Sequence of chain 1.A:
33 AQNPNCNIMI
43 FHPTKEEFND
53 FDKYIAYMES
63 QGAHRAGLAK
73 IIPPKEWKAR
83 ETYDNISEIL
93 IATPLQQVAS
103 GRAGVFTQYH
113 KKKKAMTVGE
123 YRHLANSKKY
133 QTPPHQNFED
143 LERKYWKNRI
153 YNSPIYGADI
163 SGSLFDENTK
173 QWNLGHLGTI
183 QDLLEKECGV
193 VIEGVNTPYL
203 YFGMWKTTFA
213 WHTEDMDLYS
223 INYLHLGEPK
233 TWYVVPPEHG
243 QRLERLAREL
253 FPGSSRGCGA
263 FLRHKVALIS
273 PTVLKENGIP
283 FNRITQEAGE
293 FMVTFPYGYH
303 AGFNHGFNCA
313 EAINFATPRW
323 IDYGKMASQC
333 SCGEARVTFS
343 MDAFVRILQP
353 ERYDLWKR

A protein and the small-molecule ligand that binds it are described below.
Small molecule (SMILES): O=[N+]([O-])c1ccc(O)c(O)c1

Binding-site contacts:
Ligand atom O10 contacts residue ARG354 of chain 1.A at 3.4 Å (salt-bridge).
Ligand atom O8 contacts residue LYS327 of chain 1.A at 3.6 Å.
Ligand atom O8 contacts residue ARG354 of chain 1.A at 4.0 Å.
Ligand atom C6 contacts residue GLU353 of chain 1.A at 3.6 Å.
Ligand atom O7 contacts residue GLU353 of chain 1.A at 2.5 Å (salt-bridge).
Ligand atom O11 contacts residue MET328 of chain 1.A at 3.1 Å (h-bond).
Ligand atom N9 contacts residue MET328 of chain 1.A at 4.2 Å.
Ligand atom C1 contacts residue ARG354 of chain 1.A at 3.8 Å.
Ligand atom C2 contacts residue ARG354 of chain 1.A at 3.7 Å.
Ligand atom N9 contacts residue ARG354 of chain 1.A at 3.1 Å (salt-bridge).
Ligand atom C4 contacts residue ARG354 of chain 1.A at 3.1 Å.
Ligand atom O11 contacts residue ARG354 of chain 1.A at 3.6 Å.
Ligand atom C1 contacts residue GLU353 of chain 1.A at 3.3 Å.
Ligand atom C6 contacts residue ARG354 of chain 1.A at 3.9 Å.
Ligand atom C3 contacts residue GLN351 of chain 1.A at 4.5 Å.
Ligand atom O11 contacts residue LYS327 of chain 1.A at 4.0 Å.
Ligand atom O8 contacts residue GLN351 of chain 1.A at 3.4 Å.
Ligand atom C2 contacts residue LYS327 of chain 1.A at 4.0 Å.
Ligand atom C3 contacts residue LYS327 of chain 1.A at 3.4 Å.
Ligand atom C3 contacts residue ARG354 of chain 1.A at 3.4 Å.
Ligand atom O8 contacts residue LEU350 of chain 1.A at 4.4 Å.
Ligand atom C2 contacts residue GLU353 of chain 1.A at 4.5 Å.
Ligand atom O7 contacts residue ARG354 of chain 1.A at 3.9 Å.
Ligand atom C5 contacts residue ARG354 of chain 1.A at 3.4 Å.